This small molecule binds to this protein.
Small molecule (SMILES): CC(=O)N[C@@H]1[C@@H](O)[C@H](O)[C@@H](CO)O[C@H]1O

Sequence of chain 1.C:
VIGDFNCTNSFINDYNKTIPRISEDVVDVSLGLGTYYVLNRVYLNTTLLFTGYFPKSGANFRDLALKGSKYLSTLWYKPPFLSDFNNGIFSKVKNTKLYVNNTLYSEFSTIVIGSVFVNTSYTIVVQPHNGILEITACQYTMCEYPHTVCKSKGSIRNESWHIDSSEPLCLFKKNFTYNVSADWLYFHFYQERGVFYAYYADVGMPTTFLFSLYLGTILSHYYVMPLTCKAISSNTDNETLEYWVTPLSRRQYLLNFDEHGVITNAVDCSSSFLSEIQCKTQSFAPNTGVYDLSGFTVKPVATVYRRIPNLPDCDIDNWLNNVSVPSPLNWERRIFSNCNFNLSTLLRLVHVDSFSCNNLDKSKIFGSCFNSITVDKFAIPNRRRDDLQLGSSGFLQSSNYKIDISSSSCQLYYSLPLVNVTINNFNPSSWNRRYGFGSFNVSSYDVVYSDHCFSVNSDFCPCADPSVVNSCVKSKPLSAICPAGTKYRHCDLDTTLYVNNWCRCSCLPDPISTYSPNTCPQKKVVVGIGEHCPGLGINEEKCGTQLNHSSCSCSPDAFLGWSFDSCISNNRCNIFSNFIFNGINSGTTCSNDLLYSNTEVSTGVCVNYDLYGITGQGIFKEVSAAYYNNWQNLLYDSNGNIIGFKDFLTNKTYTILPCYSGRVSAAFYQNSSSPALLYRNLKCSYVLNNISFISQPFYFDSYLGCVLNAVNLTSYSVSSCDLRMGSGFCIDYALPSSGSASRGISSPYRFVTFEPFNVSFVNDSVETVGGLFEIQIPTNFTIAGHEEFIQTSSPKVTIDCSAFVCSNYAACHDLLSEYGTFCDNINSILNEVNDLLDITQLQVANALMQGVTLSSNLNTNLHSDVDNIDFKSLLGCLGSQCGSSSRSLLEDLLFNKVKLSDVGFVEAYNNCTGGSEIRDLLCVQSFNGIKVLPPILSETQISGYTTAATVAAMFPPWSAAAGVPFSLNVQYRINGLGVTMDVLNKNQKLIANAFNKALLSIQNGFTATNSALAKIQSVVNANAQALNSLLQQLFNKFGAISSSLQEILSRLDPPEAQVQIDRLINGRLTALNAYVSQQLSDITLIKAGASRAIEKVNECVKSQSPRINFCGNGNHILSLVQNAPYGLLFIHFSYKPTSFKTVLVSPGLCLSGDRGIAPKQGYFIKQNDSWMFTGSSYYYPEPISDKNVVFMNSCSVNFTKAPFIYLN

Binding-site contacts:
Ligand atom C8 contacts residue ASN771 of chain 1.C at 4.4 Å.
Ligand atom O5 contacts residue PRO769 of chain 1.C at 4.4 Å.
Ligand atom C4 contacts residue SER732 of chain 1.C at 4.2 Å.
Ligand atom C6 contacts residue SER732 of chain 1.C at 3.8 Å.
Ligand atom O5 contacts residue PHE770 of chain 1.C at 4.3 Å.
Ligand atom C6 contacts residue PRO769 of chain 1.C at 3.3 Å (hydrophobic).
Ligand atom O4 contacts residue SER732 of chain 1.C at 4.3 Å.
Ligand atom O5 contacts residue ASN771 of chain 1.C at 2.4 Å (h-bond).
Ligand atom O7 contacts residue ASN771 of chain 1.C at 3.2 Å (h-bond).
Ligand atom C1 contacts residue ASN771 of chain 1.C at 1.4 Å.
Ligand atom C4 contacts residue ASN771 of chain 1.C at 4.2 Å.
Ligand atom N2 contacts residue ASN771 of chain 1.C at 2.9 Å (h-bond).
Ligand atom C2 contacts residue ASN771 of chain 1.C at 2.4 Å.
Ligand atom O6 contacts residue PRO769 of chain 1.C at 3.9 Å.
Ligand atom C3 contacts residue ASN771 of chain 1.C at 3.8 Å.
Ligand atom C5 contacts residue ASN771 of chain 1.C at 3.7 Å.
Ligand atom C7 contacts residue ASN771 of chain 1.C at 3.2 Å.
Ligand atom C5 contacts residue SER732 of chain 1.C at 4.5 Å.
Ligand atom O6 contacts residue SER732 of chain 1.C at 4.5 Å.